Binding-site contacts:
Ligand atom CA contacts residue DAL1 of chain 1.N at 2.4 Å.
Ligand atom N contacts residue SER241 of chain 1.C at 2.8 Å (h-bond).
Ligand atom O contacts residue DAL1 of chain 1.N at 2.3 Å (h-bond).
Ligand atom CA contacts residue ASN216 of chain 1.C at 3.3 Å.
Ligand atom C contacts residue GLU152 of chain 1.C at 3.8 Å.
Ligand atom N contacts residue ASP242 of chain 1.C at 3.1 Å (salt-bridge).
Ligand atom O contacts residue GLU152 of chain 1.C at 3.7 Å.
Ligand atom C contacts residue GLN243 of chain 1.C at 3.8 Å.
Ligand atom CB contacts residue PRO217 of chain 1.C at 4.2 Å (hydrophobic).
Ligand atom C contacts residue TYR220 of chain 1.C at 3.8 Å (hydrophobic).
Ligand atom O contacts residue MSE179 of chain 1.C at 3.6 Å.
Ligand atom CB contacts residue LEU156 of chain 1.C at 3.9 Å (hydrophobic).
Ligand atom CA contacts residue ASP242 of chain 1.C at 4.4 Å.
Ligand atom O contacts residue SER95 of chain 1.C at 3.8 Å.
Ligand atom O contacts residue ASP242 of chain 1.C at 3.8 Å.
Ligand atom N contacts residue GLU152 of chain 1.C at 2.8 Å (salt-bridge).
Ligand atom CA contacts residue TYR220 of chain 1.C at 3.7 Å (hydrophobic).
Ligand atom N contacts residue DAL1 of chain 1.N at 3.7 Å.
Ligand atom CA contacts residue SER241 of chain 1.C at 3.5 Å.
Ligand atom CA contacts residue PRO217 of chain 1.C at 4.2 Å (hydrophobic).
Ligand atom CB contacts residue SER241 of chain 1.C at 4.1 Å.
Ligand atom CB contacts residue MSE179 of chain 1.C at 3.9 Å.
Ligand atom O contacts residue GLN243 of chain 1.C at 2.9 Å (h-bond).
Ligand atom C contacts residue MSE179 of chain 1.C at 3.8 Å.
Ligand atom C contacts residue ASN216 of chain 1.C at 3.7 Å.
Ligand atom N contacts residue GLN243 of chain 1.C at 4.4 Å.
Ligand atom C contacts residue DAL1 of chain 1.N at 1.4 Å.
Ligand atom N contacts residue TYR220 of chain 1.C at 4.0 Å.
Ligand atom CA contacts residue GLU152 of chain 1.C at 3.6 Å.
Ligand atom CB contacts residue ASN216 of chain 1.C at 3.2 Å.
Ligand atom O contacts residue TYR220 of chain 1.C at 4.2 Å.
Ligand atom CB contacts residue DAL1 of chain 1.N at 3.1 Å.

Sequence of chain 1.C:
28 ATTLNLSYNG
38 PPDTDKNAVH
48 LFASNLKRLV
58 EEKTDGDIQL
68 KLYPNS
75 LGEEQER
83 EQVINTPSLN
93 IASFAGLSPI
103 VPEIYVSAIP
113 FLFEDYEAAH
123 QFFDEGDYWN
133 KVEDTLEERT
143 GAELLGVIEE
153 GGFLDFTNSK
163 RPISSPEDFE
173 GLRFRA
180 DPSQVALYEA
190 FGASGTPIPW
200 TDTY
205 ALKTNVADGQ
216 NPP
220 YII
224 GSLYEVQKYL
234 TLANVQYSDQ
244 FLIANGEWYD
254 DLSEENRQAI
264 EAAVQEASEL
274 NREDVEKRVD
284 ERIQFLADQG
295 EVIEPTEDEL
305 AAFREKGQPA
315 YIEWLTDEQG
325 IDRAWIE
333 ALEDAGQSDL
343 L

A small-molecule ligand and the protein it binds are described below.
Small molecule (SMILES): C[C@@H](N)C(=O)O